A small-molecule ligand and the protein it binds are described below.
Small molecule (SMILES): Nc1ncnc2c1ncn2[C@@H]1O[C@H](CO[P](=O)(O)O[P](=O)(O)CP(=O)(O)O)[C@@H](O)[C@H]1O

Sequence of chain 1.F:
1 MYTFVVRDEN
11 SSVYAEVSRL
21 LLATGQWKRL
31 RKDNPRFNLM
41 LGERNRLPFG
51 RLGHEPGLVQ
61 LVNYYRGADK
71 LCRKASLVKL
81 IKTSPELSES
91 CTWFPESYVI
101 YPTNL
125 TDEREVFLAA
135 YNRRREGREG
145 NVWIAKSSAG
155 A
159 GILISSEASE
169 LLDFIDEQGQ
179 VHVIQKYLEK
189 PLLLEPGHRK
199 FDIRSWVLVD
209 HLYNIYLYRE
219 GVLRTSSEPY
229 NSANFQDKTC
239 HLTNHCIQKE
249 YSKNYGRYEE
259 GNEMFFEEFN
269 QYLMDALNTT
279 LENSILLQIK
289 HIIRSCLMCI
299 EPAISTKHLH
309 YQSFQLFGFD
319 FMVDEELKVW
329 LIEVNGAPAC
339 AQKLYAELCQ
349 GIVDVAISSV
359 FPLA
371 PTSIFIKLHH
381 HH

Binding-site contacts:
Ligand atom O3G contacts residue ASN333 of chain 1.F at 2.8 Å (h-bond).
Ligand atom O2' contacts residue LYS198 of chain 1.F at 3.5 Å.
Ligand atom PB contacts residue MG1 of chain 1.V at 3.7 Å.
Ligand atom C4' contacts residue ASN242 of chain 1.F at 3.7 Å.
Ligand atom C6 contacts residue GLN183 of chain 1.F at 3.6 Å.
Ligand atom O1B contacts residue GLU331 of chain 1.F at 2.6 Å (salt-bridge).
Ligand atom O2G contacts residue ASP318 of chain 1.F at 2.1 Å (salt-bridge).
Ligand atom O1G contacts residue ARG222 of chain 1.F at 3.2 Å (salt-bridge).
Ligand atom O3' contacts residue THR241 of chain 1.F at 2.0 Å (h-bond).
Ligand atom N7 contacts residue GLN183 of chain 1.F at 3.2 Å (h-bond).
Ligand atom N1 contacts residue LEU186 of chain 1.F at 2.9 Å (h-bond).
Ligand atom O3G contacts residue GLU331 of chain 1.F at 2.3 Å (salt-bridge).
Ligand atom N7 contacts residue LYS150 of chain 1.F at 2.8 Å (salt-bridge).
Ligand atom C5' contacts residue ASN242 of chain 1.F at 3.2 Å.
Ligand atom PG contacts residue MG1 of chain 1.V at 3.7 Å.
Ligand atom O2' contacts residue HIS239 of chain 1.F at 3.6 Å.
Ligand atom O2A contacts residue LYS74 of chain 1.F at 3.5 Å.
Ligand atom N1 contacts residue TYR185 of chain 1.F at 3.6 Å.
Ligand atom C3' contacts residue THR241 of chain 1.F at 3.4 Å.
Ligand atom O1B contacts residue LYS74 of chain 1.F at 3.2 Å (salt-bridge).
Ligand atom O1B contacts residue MG1 of chain 1.V at 2.6 Å.
Ligand atom C5 contacts residue GLN183 of chain 1.F at 3.7 Å.
Ligand atom N6 contacts residue GLN183 of chain 1.F at 2.8 Å (h-bond).
Ligand atom C2 contacts residue TYR185 of chain 1.F at 3.5 Å (hydrophobic).
Ligand atom C3B contacts residue ASN242 of chain 1.F at 3.1 Å.
Ligand atom O2G contacts residue GLU331 of chain 1.F at 3.3 Å (salt-bridge).
Ligand atom O1A contacts residue GLU331 of chain 1.F at 3.6 Å.
Ligand atom O2' contacts residue MET320 of chain 1.F at 3.7 Å.
Ligand atom N3 contacts residue LYS198 of chain 1.F at 2.8 Å (salt-bridge).
Ligand atom N6 contacts residue TYR185 of chain 1.F at 3.8 Å.
Ligand atom O2' contacts residue THR241 of chain 1.F at 3.4 Å (h-bond).
Ligand atom PG contacts residue GLU331 of chain 1.F at 3.4 Å.
Ligand atom C2 contacts residue LEU186 of chain 1.F at 3.5 Å (hydrophobic).
Ligand atom PG contacts residue ASP318 of chain 1.F at 3.5 Å.
Ligand atom N3 contacts residue TYR185 of chain 1.F at 3.6 Å.
Ligand atom C8 contacts residue LYS150 of chain 1.F at 3.2 Å.
Ligand atom O3G contacts residue MG1 of chain 1.V at 2.2 Å.
Ligand atom O2A contacts residue LYS150 of chain 1.F at 3.1 Å (salt-bridge).
Ligand atom C2 contacts residue LYS198 of chain 1.F at 3.2 Å.
Ligand atom N6 contacts residue LYS184 of chain 1.F at 2.8 Å (salt-bridge).